Binding-site contacts:
Ligand atom S1 contacts residue ARG93 of chain 1.A at 3.4 Å (salt-bridge).
Ligand atom C3 contacts residue GLY92 of chain 1.A at 3.8 Å.
Ligand atom C18 contacts residue VAL83 of chain 1.A at 3.8 Å (hydrophobic).
Ligand atom C6 contacts residue GLY92 of chain 1.A at 3.6 Å.
Ligand atom O3 contacts residue THR96 of chain 1.A at 3.4 Å (h-bond).
Ligand atom CL contacts residue MET61 of chain 1.A at 3.8 Å.
Ligand atom C21 contacts residue PHE58 of chain 1.A at 3.8 Å (hydrophobic).
Ligand atom C15 contacts residue HIS54 of chain 1.A at 3.8 Å.
Ligand atom F3 contacts residue THR96 of chain 1.A at 3.5 Å.
Ligand atom CL contacts residue PHE58 of chain 1.A at 3.8 Å.
Ligand atom O1 contacts residue ARG93 of chain 1.A at 3.8 Å.
Ligand atom C3 contacts residue THR96 of chain 1.A at 3.2 Å.
Ligand atom F2 contacts residue PHE84 of chain 1.A at 3.9 Å.
Ligand atom C15 contacts residue ALA57 of chain 1.A at 3.6 Å (hydrophobic).
Ligand atom C21 contacts residue PHE100 of chain 1.A at 3.8 Å (hydrophobic).
Ligand atom C19 contacts residue VAL83 of chain 1.A at 3.9 Å (hydrophobic).
Ligand atom C1 contacts residue ASN90 of chain 1.A at 3.3 Å.
Ligand atom CL contacts residue ALA57 of chain 1.A at 3.4 Å.
Ligand atom N1 contacts residue THR96 of chain 1.A at 3.1 Å (h-bond).
Ligand atom C12 contacts residue THR96 of chain 1.A at 3.8 Å.
Ligand atom N1 contacts residue HIS54 of chain 1.A at 3.1 Å (h-bond).
Ligand atom O4 contacts residue ARG93 of chain 1.A at 3.4 Å (salt-bridge).
Ligand atom C12 contacts residue HIS54 of chain 1.A at 3.8 Å.
Ligand atom F1 contacts residue ARG93 of chain 1.A at 3.4 Å.
Ligand atom C20 contacts residue MET80 of chain 1.A at 3.9 Å (hydrophobic).
Ligand atom C11 contacts residue THR96 of chain 1.A at 3.2 Å.
Ligand atom C7 contacts residue GLY92 of chain 1.A at 3.8 Å.
Ligand atom F3 contacts residue LEU97 of chain 1.A at 3.1 Å.
Ligand atom F3 contacts residue ARG93 of chain 1.A at 3.4 Å.
Ligand atom F2 contacts residue MET80 of chain 1.A at 3.5 Å.
Ligand atom F2 contacts residue LEU97 of chain 1.A at 3.4 Å.
Ligand atom C1 contacts residue GLY92 of chain 1.A at 3.8 Å.
Ligand atom F1 contacts residue PHE84 of chain 1.A at 3.5 Å.
Ligand atom O1 contacts residue GLY92 of chain 1.A at 3.2 Å.
Ligand atom C4 contacts residue HIS54 of chain 1.A at 3.6 Å.
Ligand atom C7 contacts residue VAL46 of chain 1.A at 3.9 Å (hydrophobic).
Ligand atom C13 contacts residue HIS54 of chain 1.A at 3.1 Å.
Ligand atom C4 contacts residue THR96 of chain 1.A at 3.8 Å.
Ligand atom C6 contacts residue VAL50 of chain 1.A at 3.5 Å (hydrophobic).
Ligand atom O3 contacts residue ARG93 of chain 1.A at 3.6 Å.

Sequence of chain 1.A:
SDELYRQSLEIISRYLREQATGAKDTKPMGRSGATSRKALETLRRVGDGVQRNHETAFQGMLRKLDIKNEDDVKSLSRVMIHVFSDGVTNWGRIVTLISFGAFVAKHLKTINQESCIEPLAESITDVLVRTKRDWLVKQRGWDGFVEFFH

This small molecule binds to this protein.
Small molecule (SMILES): COC(=O)[C@@H](Cc1ccccc1)NC(=O)c1cc(C)c(S(=O)(=O)Nc2cc(C(F)(F)F)ccc2Cl)s1